Binding-site contacts:
Ligand atom C22 contacts residue THR181 of chain 1.A at 3.5 Å.
Ligand atom C1 contacts residue TYR240 of chain 1.A at 4.3 Å (hydrophobic).
Ligand atom C5 contacts residue ASN237 of chain 1.A at 3.7 Å.
Ligand atom O contacts residue LYS252 of chain 1.A at 4.3 Å.
Ligand atom C19 contacts residue LEU182 of chain 1.A at 4.2 Å (hydrophobic).
Ligand atom C12 contacts residue ALA208 of chain 1.A at 4.0 Å (hydrophobic).
Ligand atom CA contacts residue ILE180 of chain 1.A at 4.3 Å (hydrophobic).
Ligand atom O contacts residue ALA208 of chain 1.A at 4.0 Å.
Ligand atom C1 contacts residue ALA208 of chain 1.A at 4.5 Å (hydrophobic).
Ligand atom N contacts residue THR181 of chain 1.A at 3.8 Å.
Ligand atom C19 contacts residue THR181 of chain 1.A at 4.2 Å.
Ligand atom CA contacts residue CYS209 of chain 1.A at 4.0 Å (hydrophobic).
Ligand atom C12 contacts residue ILE180 of chain 1.A at 4.4 Å (hydrophobic).
Ligand atom O2 contacts residue THR181 of chain 1.A at 2.5 Å (h-bond).
Ligand atom C22 contacts residue LEU182 of chain 1.A at 3.9 Å (hydrophobic).
Ligand atom O1 contacts residue ALA208 of chain 1.A at 4.2 Å.
Ligand atom C2 contacts residue TYR240 of chain 1.A at 4.5 Å (hydrophobic).
Ligand atom C4 contacts residue ASN237 of chain 1.A at 4.3 Å.
Ligand atom C11 contacts residue ALA208 of chain 1.A at 4.4 Å (hydrophobic).
Ligand atom C contacts residue TYR240 of chain 1.A at 3.8 Å (hydrophobic).
Ligand atom CA contacts residue THR181 of chain 1.A at 3.5 Å.
Ligand atom C21 contacts residue LEU182 of chain 1.A at 4.2 Å (hydrophobic).
Ligand atom O3 contacts residue ILE180 of chain 1.A at 4.0 Å.
Ligand atom O contacts residue ASN237 of chain 1.A at 4.4 Å.
Ligand atom O2 contacts residue LEU182 of chain 1.A at 2.7 Å (h-bond).
Ligand atom O3 contacts residue CYS209 of chain 1.A at 4.2 Å.
Ligand atom C5 contacts residue ALA208 of chain 1.A at 4.2 Å (hydrophobic).
Ligand atom O4 contacts residue CYS209 of chain 1.A at 3.5 Å (h-bond).
Ligand atom O contacts residue TYR240 of chain 1.A at 3.9 Å.
Ligand atom O3 contacts residue ALA208 of chain 1.A at 2.7 Å (h-bond).
Ligand atom C24 contacts residue CYS209 of chain 1.A at 4.1 Å (hydrophobic).

This protein binds this small molecule.
Small molecule (SMILES): C[C@H](CCC(=O)NCC(=O)O)[C@H]1CC[C@H]2[C@@H]3[C@H](O)C[C@@H]4C[C@H](O)CC[C@]4(C)[C@H]3C[C@H](O)[C@]12C

Sequence of chain 1.A:
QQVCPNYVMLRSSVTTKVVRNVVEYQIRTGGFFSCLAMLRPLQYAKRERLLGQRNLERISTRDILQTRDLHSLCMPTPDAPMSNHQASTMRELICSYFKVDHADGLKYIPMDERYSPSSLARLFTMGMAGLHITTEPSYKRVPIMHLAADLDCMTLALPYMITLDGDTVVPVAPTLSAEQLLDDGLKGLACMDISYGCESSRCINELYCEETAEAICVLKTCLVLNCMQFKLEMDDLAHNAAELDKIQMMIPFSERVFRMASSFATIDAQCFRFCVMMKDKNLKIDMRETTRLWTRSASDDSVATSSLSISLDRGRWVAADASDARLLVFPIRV